A small-molecule ligand and the protein it binds are described below.
Small molecule (SMILES): CC(=O)N[C@@H]1[C@@H](O)[C@@H](O)[C@@H](CO)O[C@@H]1O

Sequence of chain 1.D:
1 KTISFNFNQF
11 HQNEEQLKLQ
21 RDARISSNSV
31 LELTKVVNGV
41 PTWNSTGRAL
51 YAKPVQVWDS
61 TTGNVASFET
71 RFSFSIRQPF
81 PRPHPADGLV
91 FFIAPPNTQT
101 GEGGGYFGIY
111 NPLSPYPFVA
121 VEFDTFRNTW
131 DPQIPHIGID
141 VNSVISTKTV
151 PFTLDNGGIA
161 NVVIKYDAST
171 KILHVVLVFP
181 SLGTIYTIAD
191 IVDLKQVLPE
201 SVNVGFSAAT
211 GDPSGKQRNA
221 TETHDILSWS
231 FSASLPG

Binding-site contacts:
Ligand atom O4 contacts residue ASP87 of chain 1.D at 2.8 Å (salt-bridge).
Ligand atom C2 contacts residue ASP212 of chain 1.D at 4.0 Å.
Ligand atom O6 contacts residue HIS84 of chain 1.D at 3.4 Å (h-bond).
Ligand atom C4 contacts residue ASP87 of chain 1.D at 3.5 Å.
Ligand atom O3 contacts residue PHE126 of chain 1.D at 3.8 Å.
Ligand atom C1 contacts residue SER214 of chain 1.D at 3.9 Å.
Ligand atom O3 contacts residue ASN128 of chain 1.D at 2.9 Å (h-bond).
Ligand atom O4 contacts residue GLY211 of chain 1.D at 3.5 Å.
Ligand atom O6 contacts residue GLY215 of chain 1.D at 3.3 Å.
Ligand atom O3 contacts residue GLY104 of chain 1.D at 3.6 Å.
Ligand atom O6 contacts residue ALA220 of chain 1.D at 3.8 Å.
Ligand atom C8 contacts residue TYR106 of chain 1.D at 3.8 Å (hydrophobic).
Ligand atom C4 contacts residue ASP212 of chain 1.D at 4.2 Å.
Ligand atom O7 contacts residue GLY105 of chain 1.D at 3.0 Å (h-bond).
Ligand atom O4 contacts residue ASP212 of chain 1.D at 3.0 Å (salt-bridge).
Ligand atom C8 contacts residue TRP130 of chain 1.D at 4.1 Å (hydrophobic).
Ligand atom C4 contacts residue PHE126 of chain 1.D at 3.8 Å (hydrophobic).
Ligand atom C7 contacts residue ASN128 of chain 1.D at 4.0 Å.
Ligand atom C6 contacts residue GLY211 of chain 1.D at 4.0 Å.
Ligand atom O4 contacts residue GLY104 of chain 1.D at 3.9 Å.
Ligand atom C3 contacts residue ASP87 of chain 1.D at 3.6 Å.
Ligand atom O3 contacts residue GLY105 of chain 1.D at 2.7 Å (h-bond).
Ligand atom C1 contacts residue ASP212 of chain 1.D at 4.1 Å.
Ligand atom O6 contacts residue GLN217 of chain 1.D at 4.2 Å.
Ligand atom C5 contacts residue PHE126 of chain 1.D at 3.8 Å (hydrophobic).
Ligand atom O7 contacts residue GLY103 of chain 1.D at 3.7 Å.
Ligand atom C6 contacts residue ALA220 of chain 1.D at 3.7 Å (hydrophobic).
Ligand atom O6 contacts residue ASP212 of chain 1.D at 4.2 Å.
Ligand atom C3 contacts residue GLY105 of chain 1.D at 3.9 Å.
Ligand atom C2 contacts residue ASN128 of chain 1.D at 4.1 Å.
Ligand atom N2 contacts residue ASN128 of chain 1.D at 3.6 Å (h-bond).
Ligand atom C7 contacts residue GLY105 of chain 1.D at 3.7 Å.
Ligand atom O5 contacts residue ASP212 of chain 1.D at 3.8 Å.
Ligand atom O7 contacts residue GLY104 of chain 1.D at 3.4 Å.
Ligand atom C3 contacts residue PHE126 of chain 1.D at 3.5 Å (hydrophobic).
Ligand atom O5 contacts residue GLY215 of chain 1.D at 3.5 Å.
Ligand atom C6 contacts residue ASP212 of chain 1.D at 4.0 Å.
Ligand atom C6 contacts residue HIS84 of chain 1.D at 4.0 Å.
Ligand atom C3 contacts residue ASN128 of chain 1.D at 3.3 Å.
Ligand atom O3 contacts residue ASP87 of chain 1.D at 2.6 Å (salt-bridge).